Sequence of chain 1.C:
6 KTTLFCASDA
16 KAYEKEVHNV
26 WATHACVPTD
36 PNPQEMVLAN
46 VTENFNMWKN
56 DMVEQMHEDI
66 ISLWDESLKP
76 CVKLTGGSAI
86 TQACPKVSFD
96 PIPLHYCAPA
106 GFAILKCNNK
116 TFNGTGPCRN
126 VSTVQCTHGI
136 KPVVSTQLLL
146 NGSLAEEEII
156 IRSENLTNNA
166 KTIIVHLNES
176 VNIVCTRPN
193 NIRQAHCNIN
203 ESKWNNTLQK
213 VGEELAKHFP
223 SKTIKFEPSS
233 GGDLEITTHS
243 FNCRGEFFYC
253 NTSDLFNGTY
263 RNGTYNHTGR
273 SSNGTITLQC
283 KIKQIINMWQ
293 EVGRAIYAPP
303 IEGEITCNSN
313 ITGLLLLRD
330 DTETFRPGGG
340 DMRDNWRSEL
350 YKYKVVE

This small molecule binds to this protein.
Small molecule (SMILES): CC(=O)N[C@@H]1[C@@H](O)[C@H](O)[C@@H](CO)O[C@H]1O

Binding-site contacts:
Ligand atom O5 contacts residue LYS136 of chain 1.C at 3.9 Å.
Ligand atom C2 contacts residue ASN146 of chain 1.C at 2.5 Å.
Ligand atom C2 contacts residue SER311 of chain 1.C at 3.7 Å.
Ligand atom C3 contacts residue ASN310 of chain 1.C at 3.7 Å.
Ligand atom C6 contacts residue LYS136 of chain 1.C at 4.4 Å.
Ligand atom O5 contacts residue ASN146 of chain 1.C at 2.3 Å (h-bond).
Ligand atom C5 contacts residue ASN146 of chain 1.C at 3.6 Å.
Ligand atom C8 contacts residue PHE243 of chain 1.C at 4.1 Å (hydrophobic).
Ligand atom O3 contacts residue ARG246 of chain 1.C at 4.0 Å.
Ligand atom O7 contacts residue VAL138 of chain 1.C at 4.4 Å.
Ligand atom C8 contacts residue LEU145 of chain 1.C at 3.7 Å (hydrophobic).
Ligand atom C8 contacts residue SER311 of chain 1.C at 3.8 Å.
Ligand atom C4 contacts residue ASP95 of chain 1.C at 4.1 Å.
Ligand atom C7 contacts residue SER311 of chain 1.C at 3.8 Å.
Ligand atom C3 contacts residue SER311 of chain 1.C at 3.9 Å.
Ligand atom C1 contacts residue SER311 of chain 1.C at 4.0 Å.
Ligand atom O3 contacts residue ASP95 of chain 1.C at 4.3 Å.
Ligand atom C2 contacts residue ASN310 of chain 1.C at 4.4 Å.
Ligand atom O4 contacts residue ASN310 of chain 1.C at 3.9 Å.
Ligand atom C7 contacts residue ASN146 of chain 1.C at 3.7 Å.
Ligand atom C4 contacts residue ASN146 of chain 1.C at 4.2 Å.
Ligand atom O3 contacts residue ASN310 of chain 1.C at 4.3 Å.
Ligand atom N2 contacts residue ASN146 of chain 1.C at 3.1 Å (h-bond).
Ligand atom C4 contacts residue ASN310 of chain 1.C at 3.9 Å.
Ligand atom C8 contacts residue ASN244 of chain 1.C at 3.9 Å.
Ligand atom O5 contacts residue ASN310 of chain 1.C at 4.1 Å.
Ligand atom O7 contacts residue PRO96 of chain 1.C at 3.8 Å.
Ligand atom C3 contacts residue CYS309 of chain 1.C at 4.3 Å (hydrophobic).
Ligand atom C5 contacts residue ASN310 of chain 1.C at 3.4 Å.
Ligand atom N2 contacts residue CYS309 of chain 1.C at 4.4 Å.
Ligand atom N2 contacts residue SER311 of chain 1.C at 2.9 Å (h-bond).
Ligand atom C4 contacts residue ARG246 of chain 1.C at 4.3 Å.
Ligand atom C1 contacts residue ASN310 of chain 1.C at 4.0 Å.
Ligand atom O6 contacts residue LYS136 of chain 1.C at 3.5 Å (salt-bridge).
Ligand atom O4 contacts residue ARG246 of chain 1.C at 3.3 Å (salt-bridge).
Ligand atom C1 contacts residue ASN146 of chain 1.C at 1.4 Å.
Ligand atom O7 contacts residue ASN146 of chain 1.C at 3.9 Å.
Ligand atom O3 contacts residue CYS309 of chain 1.C at 3.2 Å (h-bond).
Ligand atom C3 contacts residue ASN146 of chain 1.C at 3.8 Å.
Ligand atom C8 contacts residue VAL138 of chain 1.C at 4.3 Å (hydrophobic).